This small molecule binds to this protein.
Small molecule (SMILES): CC(=O)N[C@@H]1[C@@H](O)[C@H](O)[C@@H](CO)O[C@H]1O

Binding-site contacts:
Ligand atom C4 contacts residue ASN229 of chain 1.B at 4.2 Å.
Ligand atom C1 contacts residue ASN229 of chain 1.B at 1.4 Å.
Ligand atom O5 contacts residue MET255 of chain 1.B at 3.9 Å.
Ligand atom O6 contacts residue MET255 of chain 1.B at 4.2 Å.
Ligand atom O7 contacts residue ASN229 of chain 1.B at 4.3 Å.
Ligand atom N2 contacts residue ASN229 of chain 1.B at 2.9 Å (h-bond).
Ligand atom C8 contacts residue LYS177 of chain 1.B at 3.4 Å.
Ligand atom C3 contacts residue ASN229 of chain 1.B at 3.8 Å.
Ligand atom C2 contacts residue ASN229 of chain 1.B at 2.4 Å.
Ligand atom C6 contacts residue MET255 of chain 1.B at 4.1 Å (hydrophobic).
Ligand atom C7 contacts residue ASN229 of chain 1.B at 3.9 Å.
Ligand atom O5 contacts residue ASN229 of chain 1.B at 2.3 Å (h-bond).
Ligand atom C5 contacts residue ASN229 of chain 1.B at 3.6 Å.

Sequence of chain 1.B:
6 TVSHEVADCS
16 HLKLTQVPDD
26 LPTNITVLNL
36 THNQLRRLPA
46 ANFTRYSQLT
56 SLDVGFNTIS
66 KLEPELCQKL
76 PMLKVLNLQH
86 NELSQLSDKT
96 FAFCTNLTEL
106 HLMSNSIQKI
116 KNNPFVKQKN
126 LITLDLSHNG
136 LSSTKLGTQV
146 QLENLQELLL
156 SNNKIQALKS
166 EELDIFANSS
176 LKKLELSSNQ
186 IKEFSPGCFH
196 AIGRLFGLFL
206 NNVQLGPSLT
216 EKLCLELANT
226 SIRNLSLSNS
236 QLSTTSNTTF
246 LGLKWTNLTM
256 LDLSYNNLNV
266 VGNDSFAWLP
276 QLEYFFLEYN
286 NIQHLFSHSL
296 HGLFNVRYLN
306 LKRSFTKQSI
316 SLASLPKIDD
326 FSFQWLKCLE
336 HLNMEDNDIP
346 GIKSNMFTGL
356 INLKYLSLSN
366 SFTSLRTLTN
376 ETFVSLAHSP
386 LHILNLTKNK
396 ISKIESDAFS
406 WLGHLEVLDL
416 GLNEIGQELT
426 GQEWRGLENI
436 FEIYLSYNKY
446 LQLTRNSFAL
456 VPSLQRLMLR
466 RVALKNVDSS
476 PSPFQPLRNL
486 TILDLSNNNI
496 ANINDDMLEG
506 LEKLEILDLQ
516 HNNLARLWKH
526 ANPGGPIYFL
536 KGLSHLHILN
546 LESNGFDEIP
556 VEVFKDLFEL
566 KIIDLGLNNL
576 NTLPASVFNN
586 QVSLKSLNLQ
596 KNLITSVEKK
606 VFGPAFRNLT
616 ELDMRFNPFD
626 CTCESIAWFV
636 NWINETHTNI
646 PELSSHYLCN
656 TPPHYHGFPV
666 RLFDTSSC